Sequence of chain 1.F:
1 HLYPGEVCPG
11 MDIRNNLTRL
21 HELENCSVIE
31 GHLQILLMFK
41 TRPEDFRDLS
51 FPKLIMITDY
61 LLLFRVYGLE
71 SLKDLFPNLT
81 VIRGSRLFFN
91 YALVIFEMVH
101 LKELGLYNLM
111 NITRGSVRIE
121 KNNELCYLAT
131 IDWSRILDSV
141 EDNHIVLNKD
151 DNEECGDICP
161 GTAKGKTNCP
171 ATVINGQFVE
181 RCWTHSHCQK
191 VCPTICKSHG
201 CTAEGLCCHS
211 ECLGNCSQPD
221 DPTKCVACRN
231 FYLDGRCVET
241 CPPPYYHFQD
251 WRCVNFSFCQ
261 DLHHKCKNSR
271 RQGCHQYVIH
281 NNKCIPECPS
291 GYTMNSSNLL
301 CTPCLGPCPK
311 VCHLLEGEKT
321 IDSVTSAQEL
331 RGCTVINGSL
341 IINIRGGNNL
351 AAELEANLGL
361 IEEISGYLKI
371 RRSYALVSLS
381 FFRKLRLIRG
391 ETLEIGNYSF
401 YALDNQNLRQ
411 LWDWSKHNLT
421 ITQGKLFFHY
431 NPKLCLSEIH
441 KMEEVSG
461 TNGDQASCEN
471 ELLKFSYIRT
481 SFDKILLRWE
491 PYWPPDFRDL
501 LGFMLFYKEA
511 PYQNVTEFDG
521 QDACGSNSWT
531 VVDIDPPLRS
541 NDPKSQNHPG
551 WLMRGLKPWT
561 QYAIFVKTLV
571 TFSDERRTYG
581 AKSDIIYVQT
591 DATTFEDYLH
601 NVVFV

Binding-site contacts:
Ligand atom O4 contacts residue GLU24 of chain 1.F at 4.0 Å.
Ligand atom C5 contacts residue ASN25 of chain 1.F at 3.7 Å.
Ligand atom N2 contacts residue GLU22 of chain 1.F at 4.2 Å.
Ligand atom C7 contacts residue ASN25 of chain 1.F at 3.2 Å.
Ligand atom C5 contacts residue GLU24 of chain 1.F at 4.2 Å.
Ligand atom C7 contacts residue GLU24 of chain 1.F at 4.3 Å.
Ligand atom C8 contacts residue GLU24 of chain 1.F at 3.9 Å.
Ligand atom C7 contacts residue GLU22 of chain 1.F at 3.3 Å.
Ligand atom C7 contacts residue GLU6 of chain 1.F at 3.9 Å.
Ligand atom C1 contacts residue GLU6 of chain 1.F at 4.3 Å.
Ligand atom C8 contacts residue GLU6 of chain 1.F at 3.8 Å.
Ligand atom C2 contacts residue ASN25 of chain 1.F at 2.4 Å.
Ligand atom O5 contacts residue ASN25 of chain 1.F at 4.3 Å.
Ligand atom N2 contacts residue HIS21 of chain 1.F at 4.2 Å.
Ligand atom C3 contacts residue ASN25 of chain 1.F at 3.7 Å.
Ligand atom N2 contacts residue ASN25 of chain 1.F at 2.7 Å (h-bond).
Ligand atom O3 contacts residue GLU24 of chain 1.F at 4.1 Å.
Ligand atom O7 contacts residue ASN25 of chain 1.F at 4.0 Å.
Ligand atom C8 contacts residue GLU22 of chain 1.F at 2.6 Å.
Ligand atom O5 contacts residue GLU6 of chain 1.F at 4.0 Å.
Ligand atom O5 contacts residue GLU24 of chain 1.F at 4.2 Å.
Ligand atom C2 contacts residue GLU24 of chain 1.F at 3.7 Å.
Ligand atom C4 contacts residue ASN25 of chain 1.F at 4.3 Å.
Ligand atom C1 contacts residue GLU24 of chain 1.F at 3.4 Å.
Ligand atom C4 contacts residue GLU24 of chain 1.F at 4.0 Å.
Ligand atom N2 contacts residue GLU24 of chain 1.F at 3.4 Å.
Ligand atom O5 contacts residue ASN25 of chain 1.F at 2.4 Å (h-bond).
Ligand atom C2 contacts residue GLU6 of chain 1.F at 4.4 Å.
Ligand atom C8 contacts residue CYS26 of chain 1.F at 4.3 Å (hydrophobic).
Ligand atom O7 contacts residue GLU6 of chain 1.F at 4.0 Å.
Ligand atom C8 contacts residue ASN25 of chain 1.F at 3.4 Å.
Ligand atom C8 contacts residue LEU23 of chain 1.F at 4.1 Å (hydrophobic).
Ligand atom O4 contacts residue GLU6 of chain 1.F at 4.1 Å.
Ligand atom C3 contacts residue GLU24 of chain 1.F at 3.2 Å.
Ligand atom C1 contacts residue ASN25 of chain 1.F at 1.4 Å.
Ligand atom O7 contacts residue GLU22 of chain 1.F at 3.8 Å.

The small molecule below binds the protein below.
Small molecule (SMILES): CC(=O)N[C@H]1CO[C@H](CO[C@@H]2O[C@@H](C)[C@@H](O)[C@@H](O)[C@@H]2O)[C@@H](O)[C@@H]1O